Sequence of chain 1.C:
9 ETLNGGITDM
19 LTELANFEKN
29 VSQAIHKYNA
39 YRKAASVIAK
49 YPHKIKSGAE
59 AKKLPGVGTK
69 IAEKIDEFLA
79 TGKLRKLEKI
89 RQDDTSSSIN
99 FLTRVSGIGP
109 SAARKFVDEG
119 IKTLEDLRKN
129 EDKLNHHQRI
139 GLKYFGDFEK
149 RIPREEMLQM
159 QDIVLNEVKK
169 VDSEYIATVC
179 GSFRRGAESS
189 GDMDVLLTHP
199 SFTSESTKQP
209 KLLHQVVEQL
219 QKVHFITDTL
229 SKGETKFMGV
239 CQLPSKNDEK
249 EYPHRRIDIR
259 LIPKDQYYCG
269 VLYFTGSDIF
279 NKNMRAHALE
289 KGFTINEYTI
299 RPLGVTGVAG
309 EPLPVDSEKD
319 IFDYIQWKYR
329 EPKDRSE

A protein and the small-molecule ligand that binds it are described below.
Small molecule (SMILES): Cc1cn([C@H]2C[C@H](O[P](=O)(O)OC[C@H]3O[C@@H](n4cnc5c(=O)nc(N)[nH]c54)C[C@@H]3O)[C@@H](CO[P](=O)(O)O[C@H]3C[C@H](n4cnc5c(N)ncnc54)O[C@@H]3CO[P](=O)(O)O[C@H]3C[C@H](n4cnc5c(=O)nc(N)[nH]c54)O[C@@H]3CO[P](=O)(O)O[C@H]3C[C@H](n4cnc5c(N)ncnc54)O[C@@H]3CO[P](=O)(O)O[C@H]3C[C@H](n4ccc(N)nc4=O)O[C@@H]3COP(=O)(O)O)O2)c(=O)[nH]c1=O

Binding-site contacts:
Ligand atom N1 contacts residue DT5 of chain 1.A at 3.0 Å (h-bond).
Ligand atom C2 contacts residue DC1 of chain 1.A at 3.1 Å.
Ligand atom N2 contacts residue DT5 of chain 1.A at 3.2 Å (h-bond).
Ligand atom O3' contacts residue SER109 of chain 1.C at 3.3 Å.
Ligand atom OP2 contacts residue GLY107 of chain 1.C at 3.2 Å.
Ligand atom C2 contacts residue DG6 of chain 1.A at 3.2 Å.
Ligand atom N2 contacts residue LYS234 of chain 1.C at 2.9 Å (salt-bridge).
Ligand atom N1 contacts residue DC4 of chain 1.A at 2.7 Å (h-bond).
Ligand atom OP1 contacts residue ALA110 of chain 1.C at 2.8 Å.
Ligand atom O2 contacts residue DA2 of chain 1.A at 3.1 Å.
Ligand atom N6 contacts residue DT3 of chain 1.A at 3.0 Å (h-bond).
Ligand atom N3 contacts residue DG6 of chain 1.A at 2.9 Å (h-bond).
Ligand atom N1 contacts residue DG6 of chain 1.A at 3.2 Å (h-bond).
Ligand atom N4 contacts residue DT5 of chain 1.A at 3.0 Å (h-bond).
Ligand atom O5' contacts residue GLY107 of chain 1.C at 3.1 Å.
Ligand atom OP2 contacts residue PRO108 of chain 1.C at 3.0 Å (h-bond).
Ligand atom O2 contacts residue DG6 of chain 1.A at 2.7 Å (h-bond).
Ligand atom C4 contacts residue DA2 of chain 1.A at 3.1 Å.
Ligand atom N2 contacts residue DC1 of chain 1.A at 2.3 Å (h-bond).
Ligand atom C5' contacts residue GLY107 of chain 1.C at 3.0 Å.
Ligand atom OP1 contacts residue GLY105 of chain 1.C at 2.6 Å (h-bond).
Ligand atom N3 contacts residue DA2 of chain 1.A at 2.4 Å (h-bond).
Ligand atom OP1 contacts residue NA1 of chain 1.D at 2.7 Å (h-bond).
Ligand atom N6 contacts residue DT5 of chain 1.A at 3.0 Å (h-bond).
Ligand atom N1 contacts residue DC1 of chain 1.A at 2.5 Å (h-bond).
Ligand atom C2 contacts residue DT3 of chain 1.A at 3.0 Å.
Ligand atom N1 contacts residue DT3 of chain 1.A at 2.5 Å (h-bond).
Ligand atom O6 contacts residue DC4 of chain 1.A at 2.7 Å (h-bond).
Ligand atom O6 contacts residue DC1 of chain 1.A at 2.8 Å (h-bond).
Ligand atom C6 contacts residue DC1 of chain 1.A at 3.3 Å.
Ligand atom N4 contacts residue DG6 of chain 1.A at 3.1 Å (h-bond).
Ligand atom C2 contacts residue DG6 of chain 1.A at 3.3 Å.
Ligand atom O6 contacts residue DT3 of chain 1.A at 3.2 Å (h-bond).
Ligand atom OP2 contacts residue SER109 of chain 1.C at 2.8 Å.
Ligand atom O4 contacts residue DA2 of chain 1.A at 2.9 Å (h-bond).
Ligand atom OP1 contacts residue GLY107 of chain 1.C at 2.7 Å (h-bond).
Ligand atom P contacts residue GLY107 of chain 1.C at 3.3 Å.
Ligand atom N6 contacts residue DA2 of chain 1.A at 2.9 Å (h-bond).
Ligand atom N2 contacts residue DC4 of chain 1.A at 2.6 Å (h-bond).
Ligand atom C5' contacts residue SER109 of chain 1.C at 3.2 Å.